Binding-site contacts:
Ligand atom O7 contacts residue PHE90 of chain 9.E at 3.4 Å.
Ligand atom C2 contacts residue ASN67 of chain 9.E at 2.5 Å.
Ligand atom O5 contacts residue ASN67 of chain 9.E at 2.4 Å (h-bond).
Ligand atom C1 contacts residue ASN67 of chain 9.E at 1.4 Å.
Ligand atom C7 contacts residue PHE90 of chain 9.E at 4.1 Å (hydrophobic).
Ligand atom O7 contacts residue ASN67 of chain 9.E at 4.5 Å.
Ligand atom C4 contacts residue ASN67 of chain 9.E at 4.2 Å.
Ligand atom N2 contacts residue MET118 of chain 9.E at 3.9 Å.
Ligand atom O7 contacts residue ARG89 of chain 9.E at 3.8 Å.
Ligand atom O7 contacts residue MET118 of chain 9.E at 3.4 Å.
Ligand atom C3 contacts residue ASN67 of chain 9.E at 3.8 Å.
Ligand atom C5 contacts residue ASN67 of chain 9.E at 3.7 Å.
Ligand atom C8 contacts residue ASN67 of chain 9.E at 3.9 Å.
Ligand atom C7 contacts residue MET118 of chain 9.E at 4.1 Å (hydrophobic).
Ligand atom C7 contacts residue ASN67 of chain 9.E at 3.6 Å.
Ligand atom N2 contacts residue ASN67 of chain 9.E at 2.9 Å (h-bond).

A small-molecule ligand and the protein it binds are described below.
Small molecule (SMILES): CC(=O)N[C@@H]1[C@@H](O)[C@H](O)[C@@H](CO)O[C@H]1O

Sequence of chain 9.E:
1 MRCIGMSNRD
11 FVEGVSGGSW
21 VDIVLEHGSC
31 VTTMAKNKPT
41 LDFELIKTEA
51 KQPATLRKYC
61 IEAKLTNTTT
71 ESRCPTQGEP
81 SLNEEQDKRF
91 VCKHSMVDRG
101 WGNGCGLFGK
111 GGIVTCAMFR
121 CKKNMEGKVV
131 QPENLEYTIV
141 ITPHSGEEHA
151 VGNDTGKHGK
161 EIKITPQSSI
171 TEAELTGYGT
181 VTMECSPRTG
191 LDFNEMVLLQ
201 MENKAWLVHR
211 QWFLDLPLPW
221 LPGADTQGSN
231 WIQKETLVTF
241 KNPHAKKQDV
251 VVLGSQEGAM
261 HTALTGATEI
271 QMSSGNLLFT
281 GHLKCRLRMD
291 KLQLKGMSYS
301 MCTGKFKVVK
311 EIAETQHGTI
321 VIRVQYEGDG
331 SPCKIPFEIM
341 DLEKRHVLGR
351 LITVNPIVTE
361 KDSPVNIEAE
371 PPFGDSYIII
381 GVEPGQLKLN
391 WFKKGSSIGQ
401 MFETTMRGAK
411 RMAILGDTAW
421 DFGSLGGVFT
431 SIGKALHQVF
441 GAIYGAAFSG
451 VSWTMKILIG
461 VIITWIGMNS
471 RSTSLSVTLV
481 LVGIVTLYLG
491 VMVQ